Sequence of chain 1.A:
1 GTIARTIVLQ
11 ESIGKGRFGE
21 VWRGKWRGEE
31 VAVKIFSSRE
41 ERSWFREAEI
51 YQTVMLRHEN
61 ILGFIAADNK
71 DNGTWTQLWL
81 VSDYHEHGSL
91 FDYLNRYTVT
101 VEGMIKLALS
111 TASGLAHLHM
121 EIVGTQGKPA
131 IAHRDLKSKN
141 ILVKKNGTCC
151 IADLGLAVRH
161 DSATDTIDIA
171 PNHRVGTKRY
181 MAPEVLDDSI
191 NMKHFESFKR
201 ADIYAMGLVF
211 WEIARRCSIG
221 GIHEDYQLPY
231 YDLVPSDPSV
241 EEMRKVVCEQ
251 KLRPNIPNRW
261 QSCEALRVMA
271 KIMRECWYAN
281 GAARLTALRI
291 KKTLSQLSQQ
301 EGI

Binding-site contacts:
Ligand atom O11 contacts residue TRS1 of chain 1.D at 3.0 Å (h-bond).
Ligand atom C17 contacts residue TRS1 of chain 1.D at 3.9 Å.
Ligand atom C1 contacts residue SER82 of chain 1.A at 3.8 Å.
Ligand atom C2 contacts residue ASP83 of chain 1.A at 3.3 Å.
Ligand atom C6 contacts residue LEU142 of chain 1.A at 3.6 Å (hydrophobic).
Ligand atom N7 contacts residue TYR84 of chain 1.A at 3.6 Å.
Ligand atom N3 contacts residue ALA32 of chain 1.A at 3.3 Å.
Ligand atom C13 contacts residue TRS1 of chain 1.D at 3.8 Å.
Ligand atom C10 contacts residue ILE13 of chain 1.A at 4.0 Å (hydrophobic).
Ligand atom C1 contacts residue ALA32 of chain 1.A at 3.9 Å (hydrophobic).
Ligand atom C1 contacts residue LEU62 of chain 1.A at 3.8 Å (hydrophobic).
Ligand atom N12 contacts residue TRS1 of chain 1.D at 3.5 Å.
Ligand atom C4 contacts residue VAL21 of chain 1.A at 4.0 Å (hydrophobic).
Ligand atom C4 contacts residue TRS1 of chain 1.D at 3.7 Å.
Ligand atom C2 contacts residue LEU142 of chain 1.A at 3.8 Å (hydrophobic).
Ligand atom N3 contacts residue LEU62 of chain 1.A at 4.0 Å.
Ligand atom N3 contacts residue LEU142 of chain 1.A at 3.5 Å.
Ligand atom C18 contacts residue SER89 of chain 1.A at 3.7 Å.
Ligand atom N3 contacts residue SER82 of chain 1.A at 4.0 Å.
Ligand atom C2 contacts residue ALA32 of chain 1.A at 3.4 Å (hydrophobic).
Ligand atom C18 contacts residue TRS1 of chain 1.D at 3.6 Å.
Ligand atom C8 contacts residue TYR84 of chain 1.A at 3.5 Å (hydrophobic).
Ligand atom C16 contacts residue ASP92 of chain 1.A at 3.5 Å.
Ligand atom C14 contacts residue ILE13 of chain 1.A at 3.9 Å (hydrophobic).
Ligand atom N7 contacts residue HIS85 of chain 1.A at 3.1 Å (h-bond).
Ligand atom C10 contacts residue LEU142 of chain 1.A at 3.8 Å (hydrophobic).
Ligand atom C6 contacts residue ALA32 of chain 1.A at 3.8 Å (hydrophobic).
Ligand atom N19 contacts residue ASP92 of chain 1.A at 2.8 Å (salt-bridge).
Ligand atom C5 contacts residue LEU142 of chain 1.A at 3.9 Å (hydrophobic).
Ligand atom O11 contacts residue VAL21 of chain 1.A at 3.7 Å.
Ligand atom C17 contacts residue SER89 of chain 1.A at 3.6 Å.
Ligand atom N9 contacts residue ILE13 of chain 1.A at 3.8 Å.
Ligand atom C6 contacts residue ASP83 of chain 1.A at 3.9 Å.
Ligand atom C2 contacts residue LEU62 of chain 1.A at 3.6 Å (hydrophobic).
Ligand atom C15 contacts residue ILE13 of chain 1.A at 3.4 Å (hydrophobic).
Ligand atom C8 contacts residue HIS85 of chain 1.A at 3.1 Å.
Ligand atom C18 contacts residue GLY88 of chain 1.A at 3.9 Å.
Ligand atom N3 contacts residue ASP83 of chain 1.A at 2.8 Å (salt-bridge).
Ligand atom C2 contacts residue SER82 of chain 1.A at 3.2 Å.
Ligand atom C17 contacts residue ASP92 of chain 1.A at 3.3 Å.

A protein and the small-molecule ligand that binds it are described below.
Small molecule (SMILES): Nc1ccc(Nc2ncnc3c2C(=O)CC=N3)cc1